Binding-site contacts:
Ligand atom P1 contacts residue THR65 of chain 1.G at 3.2 Å.
Ligand atom C4 contacts residue HIS294 of chain 1.E at 3.1 Å.
Ligand atom O3 contacts residue LYS201 of chain 1.E at 3.2 Å (salt-bridge).
Ligand atom C5 contacts residue SER379 of chain 1.E at 3.7 Å.
Ligand atom C4 contacts residue HIS327 of chain 1.E at 3.6 Å.
Ligand atom C1 contacts residue SER379 of chain 1.E at 3.3 Å.
Ligand atom C3 contacts residue GLU204 of chain 1.E at 3.7 Å.
Ligand atom O4 contacts residue HIS294 of chain 1.E at 3.3 Å (h-bond).
Ligand atom O4 contacts residue ASN123 of chain 1.G at 2.4 Å (h-bond).
Ligand atom O3P contacts residue THR65 of chain 1.G at 3.2 Å (h-bond).
Ligand atom C5 contacts residue HIS294 of chain 1.E at 3.7 Å.
Ligand atom O3 contacts residue GLU204 of chain 1.E at 2.8 Å (salt-bridge).
Ligand atom O6P contacts residue ARG295 of chain 1.E at 3.3 Å.
Ligand atom C4 contacts residue GLU204 of chain 1.E at 3.4 Å.
Ligand atom O1P contacts residue LYS175 of chain 1.E at 3.5 Å.
Ligand atom O6P contacts residue HIS327 of chain 1.E at 3.1 Å.
Ligand atom O5P contacts residue HIS327 of chain 1.E at 2.6 Å (h-bond).
Ligand atom C3 contacts residue SER379 of chain 1.E at 3.5 Å.
Ligand atom O1P contacts residue GLY404 of chain 1.E at 2.7 Å (h-bond).
Ligand atom O3P contacts residue TRP66 of chain 1.G at 3.3 Å.
Ligand atom O5P contacts residue SER379 of chain 1.E at 3.3 Å (h-bond).
Ligand atom O4P contacts residue ARG295 of chain 1.E at 3.2 Å (salt-bridge).
Ligand atom O1P contacts residue TRP66 of chain 1.G at 3.7 Å.
Ligand atom P1 contacts residue GLY404 of chain 1.E at 3.7 Å.
Ligand atom O5 contacts residue HIS294 of chain 1.E at 3.6 Å (h-bond).
Ligand atom O3P contacts residue GLY380 of chain 1.E at 3.4 Å.
Ligand atom P2 contacts residue HIS327 of chain 1.E at 3.4 Å.
Ligand atom O3P contacts residue LYS334 of chain 1.E at 2.8 Å (salt-bridge).
Ligand atom O3 contacts residue THR173 of chain 1.E at 3.4 Å (h-bond).
Ligand atom O1P contacts residue THR65 of chain 1.G at 2.5 Å (h-bond).
Ligand atom O2P contacts residue GLY403 of chain 1.E at 2.9 Å (h-bond).
Ligand atom O4P contacts residue LEU335 of chain 1.E at 3.7 Å.
Ligand atom O1 contacts residue LYS175 of chain 1.E at 3.2 Å (salt-bridge).
Ligand atom C5 contacts residue HIS327 of chain 1.E at 3.5 Å.
Ligand atom O4 contacts residue GLU204 of chain 1.E at 3.0 Å (salt-bridge).
Ligand atom O1P contacts residue GLY403 of chain 1.E at 3.6 Å.
Ligand atom O6P contacts residue HIS294 of chain 1.E at 3.2 Å (h-bond).
Ligand atom O2P contacts residue GLY404 of chain 1.E at 3.6 Å.
Ligand atom O2 contacts residue LYS175 of chain 1.E at 3.2 Å (salt-bridge).
Ligand atom O3P contacts residue GLY381 of chain 1.E at 3.0 Å (h-bond).

Sequence of chain 1.G:
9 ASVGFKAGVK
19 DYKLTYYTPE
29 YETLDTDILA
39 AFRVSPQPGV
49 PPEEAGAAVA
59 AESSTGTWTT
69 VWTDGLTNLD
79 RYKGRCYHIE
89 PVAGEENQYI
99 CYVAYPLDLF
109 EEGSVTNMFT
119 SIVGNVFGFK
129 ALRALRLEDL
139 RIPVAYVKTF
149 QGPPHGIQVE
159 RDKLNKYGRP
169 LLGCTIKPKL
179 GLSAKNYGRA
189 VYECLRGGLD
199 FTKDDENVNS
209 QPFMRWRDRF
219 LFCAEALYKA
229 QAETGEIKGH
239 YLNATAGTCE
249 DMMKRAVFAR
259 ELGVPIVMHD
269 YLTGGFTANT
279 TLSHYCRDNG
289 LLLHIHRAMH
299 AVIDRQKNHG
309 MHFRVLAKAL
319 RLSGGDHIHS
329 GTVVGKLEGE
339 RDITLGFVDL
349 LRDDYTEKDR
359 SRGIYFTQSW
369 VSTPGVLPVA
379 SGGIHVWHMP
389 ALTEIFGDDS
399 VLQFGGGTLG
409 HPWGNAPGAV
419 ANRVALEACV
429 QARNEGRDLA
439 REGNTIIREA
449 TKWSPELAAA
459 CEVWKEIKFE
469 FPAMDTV

Sequence of chain 1.E:
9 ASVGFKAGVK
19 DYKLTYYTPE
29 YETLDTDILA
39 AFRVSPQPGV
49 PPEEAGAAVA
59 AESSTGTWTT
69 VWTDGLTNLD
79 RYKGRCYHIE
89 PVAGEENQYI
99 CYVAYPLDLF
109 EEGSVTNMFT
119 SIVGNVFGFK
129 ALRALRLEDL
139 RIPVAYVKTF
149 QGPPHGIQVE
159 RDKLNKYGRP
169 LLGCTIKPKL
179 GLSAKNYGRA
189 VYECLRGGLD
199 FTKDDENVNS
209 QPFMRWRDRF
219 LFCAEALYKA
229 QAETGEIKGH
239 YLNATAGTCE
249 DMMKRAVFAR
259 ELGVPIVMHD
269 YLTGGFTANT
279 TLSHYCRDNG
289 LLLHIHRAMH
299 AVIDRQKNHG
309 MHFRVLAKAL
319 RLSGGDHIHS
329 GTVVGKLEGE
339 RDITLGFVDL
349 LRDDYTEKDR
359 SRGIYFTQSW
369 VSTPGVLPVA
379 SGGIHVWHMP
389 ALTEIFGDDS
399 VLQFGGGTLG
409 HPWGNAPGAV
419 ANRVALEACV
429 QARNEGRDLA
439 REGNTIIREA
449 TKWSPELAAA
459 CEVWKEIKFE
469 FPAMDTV

The protein below binds the small molecule below.
Small molecule (SMILES): O=C(COP(=O)(O)O)[C@H](O)[C@H](O)COP(=O)(O)O